Binding-site contacts:
Ligand atom O contacts residue ASN84 of chain 1.A at 3.0 Å (h-bond).
Ligand atom CAM contacts residue VAL33 of chain 1.A at 4.1 Å (hydrophobic).
Ligand atom NAJ contacts residue PHE90 of chain 1.A at 3.8 Å.
Ligand atom CAN contacts residue VAL33 of chain 1.A at 3.8 Å (hydrophobic).
Ligand atom CAG contacts residue VAL38 of chain 1.A at 3.8 Å (hydrophobic).
Ligand atom O contacts residue TYR41 of chain 1.A at 4.3 Å.
Ligand atom C contacts residue ASN84 of chain 1.A at 3.9 Å.
Ligand atom CAO contacts residue VAL38 of chain 1.A at 4.3 Å (hydrophobic).
Ligand atom C contacts residue VAL33 of chain 1.A at 3.7 Å (hydrophobic).
Ligand atom N contacts residue ILE28 of chain 1.A at 3.0 Å (h-bond).
Ligand atom CAO contacts residue GLU37 of chain 1.A at 3.6 Å.
Ligand atom CAE contacts residue PHE90 of chain 1.A at 4.2 Å (hydrophobic).
Ligand atom FAC contacts residue PHE90 of chain 1.A at 3.9 Å.
Ligand atom CAL contacts residue VAL38 of chain 1.A at 4.4 Å (hydrophobic).
Ligand atom FAD contacts residue GLU37 of chain 1.A at 3.6 Å.
Ligand atom CAL contacts residue PRO34 of chain 1.A at 3.9 Å (hydrophobic).
Ligand atom CAF contacts residue ILE28 of chain 1.A at 4.0 Å (hydrophobic).
Ligand atom FAC contacts residue GLU37 of chain 1.A at 3.8 Å.
Ligand atom O contacts residue CYS80 of chain 1.A at 3.8 Å.
Ligand atom CAN contacts residue PHE90 of chain 1.A at 3.6 Å (hydrophobic).
Ligand atom N contacts residue VAL33 of chain 1.A at 3.6 Å.
Ligand atom FAD contacts residue VAL38 of chain 1.A at 3.2 Å.
Ligand atom CAF contacts residue PHE90 of chain 1.A at 4.3 Å (hydrophobic).
Ligand atom CA contacts residue VAL33 of chain 1.A at 3.8 Å (hydrophobic).
Ligand atom CAM contacts residue PHE90 of chain 1.A at 4.0 Å (hydrophobic).
Ligand atom CA contacts residue PHE29 of chain 1.A at 4.2 Å (hydrophobic).
Ligand atom NAJ contacts residue VAL33 of chain 1.A at 3.8 Å.
Ligand atom C contacts residue PHE90 of chain 1.A at 4.3 Å (hydrophobic).
Ligand atom CAG contacts residue VAL33 of chain 1.A at 4.1 Å (hydrophobic).
Ligand atom FAB contacts residue PRO34 of chain 1.A at 3.3 Å.
Ligand atom CAG contacts residue PHE90 of chain 1.A at 3.5 Å (hydrophobic).
Ligand atom CAL contacts residue PHE90 of chain 1.A at 3.8 Å (hydrophobic).
Ligand atom FAB contacts residue GLU37 of chain 1.A at 2.7 Å.
Ligand atom CAF contacts residue PRO34 of chain 1.A at 4.0 Å (hydrophobic).
Ligand atom CA contacts residue ILE28 of chain 1.A at 3.8 Å (hydrophobic).
Ligand atom CAE contacts residue PRO34 of chain 1.A at 3.7 Å (hydrophobic).
Ligand atom FAD contacts residue PRO34 of chain 1.A at 4.3 Å.
Ligand atom O contacts residue VAL33 of chain 1.A at 4.1 Å.
Ligand atom CAM contacts residue ILE28 of chain 1.A at 3.9 Å (hydrophobic).
Ligand atom CAO contacts residue PRO34 of chain 1.A at 4.1 Å (hydrophobic).

Sequence of chain 1.A:
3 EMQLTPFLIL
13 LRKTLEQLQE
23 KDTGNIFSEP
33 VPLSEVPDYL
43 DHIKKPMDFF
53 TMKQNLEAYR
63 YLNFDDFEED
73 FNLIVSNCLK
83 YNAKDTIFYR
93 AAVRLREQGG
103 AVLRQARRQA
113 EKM

The small molecule below binds the protein below.
Small molecule (SMILES): O=C1CNc2ccc(C(F)(F)F)cc2N1